Sequence of chain 1.B:
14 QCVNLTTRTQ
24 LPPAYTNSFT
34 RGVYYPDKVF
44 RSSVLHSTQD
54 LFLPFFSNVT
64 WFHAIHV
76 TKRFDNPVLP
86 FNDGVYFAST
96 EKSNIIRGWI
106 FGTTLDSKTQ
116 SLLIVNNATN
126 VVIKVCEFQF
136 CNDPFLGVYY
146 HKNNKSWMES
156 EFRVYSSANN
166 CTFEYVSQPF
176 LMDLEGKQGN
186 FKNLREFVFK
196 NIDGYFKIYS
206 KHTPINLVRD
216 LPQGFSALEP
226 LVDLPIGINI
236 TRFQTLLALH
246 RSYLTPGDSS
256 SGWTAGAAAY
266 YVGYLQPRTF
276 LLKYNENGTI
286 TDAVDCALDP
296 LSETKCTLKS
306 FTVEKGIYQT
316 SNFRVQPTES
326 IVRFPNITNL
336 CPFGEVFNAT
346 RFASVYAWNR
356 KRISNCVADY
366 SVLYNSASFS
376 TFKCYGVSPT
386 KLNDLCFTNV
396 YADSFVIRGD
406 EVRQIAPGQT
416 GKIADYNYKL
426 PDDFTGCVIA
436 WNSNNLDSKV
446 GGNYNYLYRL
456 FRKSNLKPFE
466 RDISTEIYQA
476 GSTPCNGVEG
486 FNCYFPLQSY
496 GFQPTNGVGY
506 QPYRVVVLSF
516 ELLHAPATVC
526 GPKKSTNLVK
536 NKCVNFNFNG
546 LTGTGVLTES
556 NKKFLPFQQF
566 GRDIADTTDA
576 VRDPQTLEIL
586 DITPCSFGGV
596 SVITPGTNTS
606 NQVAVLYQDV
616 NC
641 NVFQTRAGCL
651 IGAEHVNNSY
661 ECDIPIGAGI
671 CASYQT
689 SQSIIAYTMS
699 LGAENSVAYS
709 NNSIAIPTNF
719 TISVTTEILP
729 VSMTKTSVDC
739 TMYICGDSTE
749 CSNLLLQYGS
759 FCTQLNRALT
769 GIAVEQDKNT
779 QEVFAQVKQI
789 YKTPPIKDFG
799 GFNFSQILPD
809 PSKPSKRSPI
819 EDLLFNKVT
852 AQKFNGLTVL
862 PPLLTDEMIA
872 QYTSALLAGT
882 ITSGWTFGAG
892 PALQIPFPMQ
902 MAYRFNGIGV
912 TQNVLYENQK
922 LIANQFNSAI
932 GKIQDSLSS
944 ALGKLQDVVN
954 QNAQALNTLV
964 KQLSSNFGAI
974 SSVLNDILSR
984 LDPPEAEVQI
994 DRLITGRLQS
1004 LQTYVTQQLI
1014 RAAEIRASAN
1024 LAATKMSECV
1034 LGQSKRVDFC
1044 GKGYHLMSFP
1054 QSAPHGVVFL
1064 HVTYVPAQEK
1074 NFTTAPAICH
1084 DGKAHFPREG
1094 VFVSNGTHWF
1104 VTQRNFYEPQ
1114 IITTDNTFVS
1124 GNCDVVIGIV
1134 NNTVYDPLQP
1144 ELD

A protein and the small-molecule ligand that binds it are described below.
Small molecule (SMILES): CC(=O)N[C@@H]1[C@@H](O)[C@H](O)[C@@H](CO)O[C@H]1O

Binding-site contacts:
Ligand atom C8 contacts residue SER530 of chain 1.B at 4.1 Å.
Ligand atom C1 contacts residue ASN331 of chain 1.B at 1.3 Å.
Ligand atom O4 contacts residue GLN580 of chain 1.B at 4.3 Å.
Ligand atom N2 contacts residue ASN331 of chain 1.B at 3.4 Å (h-bond).
Ligand atom C5 contacts residue ASN331 of chain 1.B at 3.0 Å.
Ligand atom C5 contacts residue GLN580 of chain 1.B at 4.1 Å.
Ligand atom O6 contacts residue ASN331 of chain 1.B at 3.7 Å.
Ligand atom O6 contacts residue PRO579 of chain 1.B at 3.7 Å.
Ligand atom C8 contacts residue GLN580 of chain 1.B at 4.0 Å.
Ligand atom C7 contacts residue ASN331 of chain 1.B at 4.1 Å.
Ligand atom C6 contacts residue GLN580 of chain 1.B at 3.6 Å.
Ligand atom C8 contacts residue ASN331 of chain 1.B at 4.2 Å.
Ligand atom O6 contacts residue GLN580 of chain 1.B at 3.2 Å (h-bond).
Ligand atom O5 contacts residue ASN331 of chain 1.B at 1.6 Å (h-bond).
Ligand atom C6 contacts residue ASN331 of chain 1.B at 3.9 Å.
Ligand atom C4 contacts residue ASN331 of chain 1.B at 3.8 Å.
Ligand atom O5 contacts residue GLN580 of chain 1.B at 4.3 Å.
Ligand atom C2 contacts residue ASN331 of chain 1.B at 2.6 Å.
Ligand atom C3 contacts residue ASN331 of chain 1.B at 3.7 Å.
Ligand atom C8 contacts residue PRO330 of chain 1.B at 4.0 Å (hydrophobic).
Ligand atom C4 contacts residue GLN580 of chain 1.B at 3.8 Å.